Sequence of chain 2.B:
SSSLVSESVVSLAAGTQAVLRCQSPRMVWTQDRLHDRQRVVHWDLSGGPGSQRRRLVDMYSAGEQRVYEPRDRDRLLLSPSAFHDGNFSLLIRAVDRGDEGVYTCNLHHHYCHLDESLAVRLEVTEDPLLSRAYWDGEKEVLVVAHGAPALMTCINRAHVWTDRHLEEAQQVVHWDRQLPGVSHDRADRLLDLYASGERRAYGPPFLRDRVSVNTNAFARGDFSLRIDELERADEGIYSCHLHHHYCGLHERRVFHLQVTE

Sequence of chain 2.I:
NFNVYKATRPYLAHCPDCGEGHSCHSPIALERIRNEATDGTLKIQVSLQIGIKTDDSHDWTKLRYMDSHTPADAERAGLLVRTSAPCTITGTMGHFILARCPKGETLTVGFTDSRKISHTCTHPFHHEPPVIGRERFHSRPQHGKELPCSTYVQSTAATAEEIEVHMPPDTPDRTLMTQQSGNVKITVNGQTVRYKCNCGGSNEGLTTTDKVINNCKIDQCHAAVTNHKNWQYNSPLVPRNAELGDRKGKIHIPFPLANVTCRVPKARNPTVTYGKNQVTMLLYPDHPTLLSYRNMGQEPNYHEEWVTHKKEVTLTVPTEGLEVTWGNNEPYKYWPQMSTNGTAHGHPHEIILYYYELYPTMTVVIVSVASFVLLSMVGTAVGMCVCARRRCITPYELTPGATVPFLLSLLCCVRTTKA

A protein and the small-molecule ligand that binds it are described below.
Small molecule (SMILES): CC(=O)N[C@@H]1[C@@H](O)[C@H](O)[C@@H](CO)O[C@H]1O

Binding-site contacts:
Ligand atom O7 contacts residue ASN259 of chain 2.I at 2.8 Å (h-bond).
Ligand atom C4 contacts residue LYS115 of chain 2.H at 4.5 Å.
Ligand atom O5 contacts residue THR116 of chain 2.H at 4.3 Å.
Ligand atom C6 contacts residue LYS115 of chain 2.H at 4.3 Å.
Ligand atom N2 contacts residue ASN259 of chain 2.I at 3.0 Å (h-bond).
Ligand atom O6 contacts residue LYS115 of chain 2.H at 3.7 Å.
Ligand atom O5 contacts residue ASN259 of chain 2.I at 2.3 Å (h-bond).
Ligand atom C8 contacts residue GLU198 of chain 2.B at 4.1 Å.
Ligand atom O7 contacts residue LYS181 of chain 2.H at 4.1 Å.
Ligand atom C2 contacts residue ASN259 of chain 2.I at 2.4 Å.
Ligand atom C8 contacts residue ASN259 of chain 2.I at 4.4 Å.
Ligand atom O6 contacts residue THR116 of chain 2.H at 3.5 Å.
Ligand atom C4 contacts residue ASN259 of chain 2.I at 4.1 Å.
Ligand atom C5 contacts residue ASN259 of chain 2.I at 3.6 Å.
Ligand atom C7 contacts residue ASN259 of chain 2.I at 3.1 Å.
Ligand atom C3 contacts residue ASN259 of chain 2.I at 3.8 Å.
Ligand atom C1 contacts residue ASN259 of chain 2.I at 1.4 Å.
Ligand atom O6 contacts residue ASN259 of chain 2.I at 4.5 Å.

Sequence of chain 2.H:
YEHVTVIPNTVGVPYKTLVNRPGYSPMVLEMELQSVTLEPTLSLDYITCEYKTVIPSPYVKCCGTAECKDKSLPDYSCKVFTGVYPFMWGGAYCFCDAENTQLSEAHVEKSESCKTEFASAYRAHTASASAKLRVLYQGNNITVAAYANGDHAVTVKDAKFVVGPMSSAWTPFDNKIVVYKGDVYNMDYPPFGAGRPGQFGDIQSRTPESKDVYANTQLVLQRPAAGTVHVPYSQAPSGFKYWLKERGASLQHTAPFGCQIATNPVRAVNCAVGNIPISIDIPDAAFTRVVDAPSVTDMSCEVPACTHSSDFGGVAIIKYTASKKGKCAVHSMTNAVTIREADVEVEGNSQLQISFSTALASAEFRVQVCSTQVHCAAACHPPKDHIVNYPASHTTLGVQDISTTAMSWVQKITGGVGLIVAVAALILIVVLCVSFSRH